The protein below binds the small molecule below.
Small molecule (SMILES): CSCC[C@H](NC(=O)[C@H](CC(C)C)NC(=O)[C@H](CCC(=O)O)NC(=O)CNC(=O)[C@H](CC1=CN=C2CC=CC=C12)NC(=O)[C@H](CS)NC(=O)[C@@H](N)C(C)C)C(=O)N[C@@H](CC(N)=O)C(=O)N[C@@H](CC(C)C)C(=O)O

Sequence of chain 1.A:
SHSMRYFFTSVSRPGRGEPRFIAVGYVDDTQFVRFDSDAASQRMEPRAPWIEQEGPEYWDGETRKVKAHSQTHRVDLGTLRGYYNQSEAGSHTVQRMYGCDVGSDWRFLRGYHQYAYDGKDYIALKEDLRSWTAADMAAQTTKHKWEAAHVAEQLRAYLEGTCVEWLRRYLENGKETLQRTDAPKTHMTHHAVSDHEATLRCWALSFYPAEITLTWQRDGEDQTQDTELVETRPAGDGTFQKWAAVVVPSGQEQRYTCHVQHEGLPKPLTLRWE

Binding-site contacts:
Ligand atom CD1 contacts residue TYR159 of chain 1.A at 3.5 Å (hydrophobic).
Ligand atom CD2 contacts residue ARG97 of chain 1.A at 3.5 Å.
Ligand atom CG1 contacts residue TRP167 of chain 1.A at 3.5 Å (hydrophobic).
Ligand atom SD contacts residue VAL152 of chain 1.A at 3.5 Å.
Ligand atom CZ2 contacts residue LEU156 of chain 1.A at 3.5 Å (hydrophobic).
Ligand atom C contacts residue TYR7 of chain 1.A at 3.3 Å (hydrophobic).
Ligand atom O contacts residue THR80 of chain 1.A at 3.4 Å.
Ligand atom N contacts residue GLU63 of chain 1.A at 3.1 Å (salt-bridge).
Ligand atom O contacts residue LYS66 of chain 1.A at 2.6 Å (salt-bridge).
Ligand atom N contacts residue TYR99 of chain 1.A at 2.8 Å (h-bond).
Ligand atom N contacts residue TYR171 of chain 1.A at 2.9 Å (h-bond).
Ligand atom OXT contacts residue TYR84 of chain 1.A at 3.0 Å (h-bond).
Ligand atom O contacts residue TYR7 of chain 1.A at 3.3 Å.
Ligand atom CA contacts residue TYR7 of chain 1.A at 3.3 Å (hydrophobic).
Ligand atom CB contacts residue ASP77 of chain 1.A at 3.5 Å.
Ligand atom CD1 contacts residue ALA69 of chain 1.A at 3.5 Å (hydrophobic).
Ligand atom O contacts residue HIS70 of chain 1.A at 3.0 Å (h-bond).
Ligand atom CD1 contacts residue HIS70 of chain 1.A at 3.4 Å.
Ligand atom CD2 contacts residue HIS70 of chain 1.A at 3.4 Å.
Ligand atom CD1 contacts residue TRP147 of chain 1.A at 3.5 Å (hydrophobic).
Ligand atom CB contacts residue TYR99 of chain 1.A at 3.2 Å (hydrophobic).
Ligand atom CB contacts residue GLU63 of chain 1.A at 3.2 Å.
Ligand atom N contacts residue TRP167 of chain 1.A at 3.5 Å.
Ligand atom N contacts residue ASP77 of chain 1.A at 2.8 Å (salt-bridge).
Ligand atom CG2 contacts residue TRP167 of chain 1.A at 3.5 Å (hydrophobic).
Ligand atom O contacts residue TRP147 of chain 1.A at 3.0 Å (h-bond).
Ligand atom O contacts residue TYR159 of chain 1.A at 2.7 Å (h-bond).
Ligand atom OXT contacts residue THR143 of chain 1.A at 2.9 Å (h-bond).
Ligand atom SG contacts residue GLU63 of chain 1.A at 3.5 Å (salt-bridge).
Ligand atom N contacts residue TYR7 of chain 1.A at 3.5 Å (h-bond).
Ligand atom CG1 contacts residue GLU63 of chain 1.A at 3.4 Å.
Ligand atom N contacts residue TYR7 of chain 1.A at 3.4 Å (h-bond).
Ligand atom CB contacts residue TYR99 of chain 1.A at 3.5 Å (hydrophobic).
Ligand atom CG2 contacts residue THR163 of chain 1.A at 3.6 Å.
Ligand atom CA contacts residue ASP77 of chain 1.A at 3.5 Å.
Ligand atom CA contacts residue GLU63 of chain 1.A at 3.5 Å.
Ligand atom CA contacts residue TYR159 of chain 1.A at 3.5 Å (hydrophobic).
Ligand atom OE1 contacts residue GLN155 of chain 1.A at 3.5 Å (h-bond).
Ligand atom OD1 contacts residue THR73 of chain 1.A at 3.2 Å.
Ligand atom CG1 contacts residue TYR59 of chain 1.A at 3.5 Å (hydrophobic).